Binding-site contacts:
Ligand atom C1 contacts residue ASN1098 of chain 1.B at 1.4 Å.
Ligand atom C5 contacts residue PHE1103 of chain 1.B at 4.4 Å (hydrophobic).
Ligand atom C5 contacts residue HIS1101 of chain 1.B at 3.7 Å.
Ligand atom C6 contacts residue HIS1101 of chain 1.B at 4.1 Å.
Ligand atom O4 contacts residue HIS1101 of chain 1.B at 4.5 Å.
Ligand atom C2 contacts residue ASN1098 of chain 1.B at 2.4 Å.
Ligand atom C3 contacts residue THR1100 of chain 1.B at 4.3 Å.
Ligand atom O7 contacts residue THR1100 of chain 1.B at 2.5 Å (h-bond).
Ligand atom C3 contacts residue ASN1098 of chain 1.B at 3.8 Å.
Ligand atom C8 contacts residue ASN1098 of chain 1.B at 4.2 Å.
Ligand atom O5 contacts residue ASN1098 of chain 1.B at 2.4 Å (h-bond).
Ligand atom C1 contacts residue THR1100 of chain 1.B at 4.0 Å.
Ligand atom C4 contacts residue ASN1098 of chain 1.B at 4.2 Å.
Ligand atom N2 contacts residue ASN1098 of chain 1.B at 2.9 Å (h-bond).
Ligand atom O5 contacts residue PHE1103 of chain 1.B at 4.0 Å.
Ligand atom C5 contacts residue THR1100 of chain 1.B at 4.5 Å.
Ligand atom C7 contacts residue THR1100 of chain 1.B at 3.7 Å.
Ligand atom O5 contacts residue HIS1101 of chain 1.B at 4.4 Å.
Ligand atom C6 contacts residue PHE1103 of chain 1.B at 3.6 Å (hydrophobic).
Ligand atom C7 contacts residue ASN1098 of chain 1.B at 3.5 Å.
Ligand atom C5 contacts residue ASN1098 of chain 1.B at 3.7 Å.
Ligand atom C2 contacts residue THR1100 of chain 1.B at 4.5 Å.
Ligand atom N2 contacts residue THR1100 of chain 1.B at 4.5 Å.
Ligand atom O7 contacts residue ASN1098 of chain 1.B at 3.8 Å.
Ligand atom O6 contacts residue PHE1103 of chain 1.B at 3.9 Å.

Sequence of chain 1.B:
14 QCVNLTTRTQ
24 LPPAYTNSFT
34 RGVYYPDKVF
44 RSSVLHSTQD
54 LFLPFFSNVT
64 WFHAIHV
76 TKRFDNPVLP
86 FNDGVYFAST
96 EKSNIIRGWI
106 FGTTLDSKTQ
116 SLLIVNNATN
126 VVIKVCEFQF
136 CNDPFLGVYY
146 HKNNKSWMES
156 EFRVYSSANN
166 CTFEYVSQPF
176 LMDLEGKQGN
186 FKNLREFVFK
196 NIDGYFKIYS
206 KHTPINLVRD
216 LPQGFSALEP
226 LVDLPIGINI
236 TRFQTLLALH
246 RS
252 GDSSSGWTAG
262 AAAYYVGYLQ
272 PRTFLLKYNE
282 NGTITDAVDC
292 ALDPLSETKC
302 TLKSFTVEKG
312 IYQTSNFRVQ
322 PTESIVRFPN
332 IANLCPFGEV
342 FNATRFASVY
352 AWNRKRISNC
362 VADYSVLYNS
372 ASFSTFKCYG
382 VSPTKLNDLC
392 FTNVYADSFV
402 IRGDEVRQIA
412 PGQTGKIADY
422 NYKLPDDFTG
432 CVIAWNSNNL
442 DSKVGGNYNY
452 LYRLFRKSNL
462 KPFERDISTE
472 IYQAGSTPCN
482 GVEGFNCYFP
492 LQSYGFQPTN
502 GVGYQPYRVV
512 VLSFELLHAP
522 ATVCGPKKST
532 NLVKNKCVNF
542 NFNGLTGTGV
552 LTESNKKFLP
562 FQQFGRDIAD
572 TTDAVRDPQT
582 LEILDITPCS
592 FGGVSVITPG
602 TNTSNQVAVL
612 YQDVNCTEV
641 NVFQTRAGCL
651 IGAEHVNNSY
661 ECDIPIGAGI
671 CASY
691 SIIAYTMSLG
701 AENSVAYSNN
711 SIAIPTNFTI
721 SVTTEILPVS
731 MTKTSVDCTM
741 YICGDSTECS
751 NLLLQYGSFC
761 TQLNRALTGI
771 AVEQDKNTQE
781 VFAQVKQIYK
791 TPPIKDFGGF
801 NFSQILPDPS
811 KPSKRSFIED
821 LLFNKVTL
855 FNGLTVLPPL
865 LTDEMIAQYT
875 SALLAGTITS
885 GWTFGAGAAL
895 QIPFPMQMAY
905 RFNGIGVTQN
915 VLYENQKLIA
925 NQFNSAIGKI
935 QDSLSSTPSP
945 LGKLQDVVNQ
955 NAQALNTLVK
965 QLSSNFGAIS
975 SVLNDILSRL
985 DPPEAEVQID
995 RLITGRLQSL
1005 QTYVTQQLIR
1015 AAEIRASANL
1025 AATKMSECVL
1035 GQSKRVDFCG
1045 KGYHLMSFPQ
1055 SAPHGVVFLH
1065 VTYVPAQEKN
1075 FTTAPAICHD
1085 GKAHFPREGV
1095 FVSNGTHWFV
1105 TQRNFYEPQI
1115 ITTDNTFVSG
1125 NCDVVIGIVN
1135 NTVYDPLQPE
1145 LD

A protein and the small-molecule ligand that binds it are described below.
Small molecule (SMILES): CC(=O)N[C@@H]1[C@@H](O)[C@H](O)[C@@H](CO)O[C@H]1O